The protein below binds the small molecule below.
Small molecule (SMILES): COc1cc(Nc2nccc(Nc3ccc4c(C)n[nH]c4c3)n2)cc(OC)c1OC

Sequence of chain 1.A:
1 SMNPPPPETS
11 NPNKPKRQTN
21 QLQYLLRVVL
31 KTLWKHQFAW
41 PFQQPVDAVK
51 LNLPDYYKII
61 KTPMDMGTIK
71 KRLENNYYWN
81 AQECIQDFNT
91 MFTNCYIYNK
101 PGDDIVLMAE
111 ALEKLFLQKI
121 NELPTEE

Binding-site contacts:
Ligand atom O1 contacts residue ILE105 of chain 1.A at 3.9 Å.
Ligand atom C17 contacts residue PRO41 of chain 1.A at 3.5 Å (hydrophobic).
Ligand atom O1 contacts residue LEU53 of chain 1.A at 3.9 Å.
Ligand atom C1 contacts residue LEU53 of chain 1.A at 4.0 Å (hydrophobic).
Ligand atom O2 contacts residue ILE105 of chain 1.A at 3.6 Å.
Ligand atom C8 contacts residue LEU51 of chain 1.A at 3.6 Å (hydrophobic).
Ligand atom C14 contacts residue ASP104 of chain 1.A at 3.8 Å.
Ligand atom C4 contacts residue PRO41 of chain 1.A at 3.8 Å (hydrophobic).
Ligand atom C6 contacts residue GLN44 of chain 1.A at 3.6 Å.
Ligand atom N6 contacts residue LEU51 of chain 1.A at 3.7 Å.
Ligand atom C5 contacts residue LEU51 of chain 1.A at 3.7 Å (hydrophobic).
Ligand atom C17 contacts residue VAL46 of chain 1.A at 3.7 Å (hydrophobic).
Ligand atom C5 contacts residue PRO41 of chain 1.A at 3.7 Å (hydrophobic).
Ligand atom C9 contacts residue LEU51 of chain 1.A at 3.9 Å (hydrophobic).
Ligand atom C3 contacts residue LEU51 of chain 1.A at 3.6 Å (hydrophobic).
Ligand atom C18 contacts residue VAL46 of chain 1.A at 3.8 Å (hydrophobic).
Ligand atom C7 contacts residue PGE1 of chain 1.H at 3.9 Å.
Ligand atom O3 contacts residue ILE105 of chain 1.A at 3.7 Å.
Ligand atom C2 contacts residue ILE105 of chain 1.A at 3.7 Å (hydrophobic).
Ligand atom N2 contacts residue GLN44 of chain 1.A at 3.2 Å (h-bond).
Ligand atom C19 contacts residue CYS95 of chain 1.A at 4.0 Å (hydrophobic).
Ligand atom C4 contacts residue LEU51 of chain 1.A at 4.0 Å (hydrophobic).
Ligand atom O2 contacts residue VAL46 of chain 1.A at 3.7 Å.
Ligand atom N2 contacts residue PRO41 of chain 1.A at 3.8 Å.
Ligand atom C19 contacts residue PHE42 of chain 1.A at 3.7 Å (hydrophobic).
Ligand atom C8 contacts residue TRP40 of chain 1.A at 3.6 Å (hydrophobic).
Ligand atom C10 contacts residue TRP40 of chain 1.A at 3.7 Å (hydrophobic).
Ligand atom C21 contacts residue TYR56 of chain 1.A at 3.9 Å (hydrophobic).
Ligand atom C21 contacts residue TYR98 of chain 1.A at 3.6 Å (hydrophobic).
Ligand atom C7 contacts residue TRP40 of chain 1.A at 3.9 Å (hydrophobic).
Ligand atom C16 contacts residue LEU51 of chain 1.A at 3.8 Å (hydrophobic).
Ligand atom N3 contacts residue LEU51 of chain 1.A at 3.6 Å.
Ligand atom C21 contacts residue LEU53 of chain 1.A at 3.8 Å (hydrophobic).
Ligand atom C19 contacts residue VAL46 of chain 1.A at 3.8 Å (hydrophobic).
Ligand atom O3 contacts residue ASN99 of chain 1.A at 3.9 Å.
Ligand atom N1 contacts residue LEU51 of chain 1.A at 3.9 Å.
Ligand atom N1 contacts residue PRO41 of chain 1.A at 3.0 Å (h-bond).
Ligand atom C20 contacts residue ILE105 of chain 1.A at 3.6 Å (hydrophobic).
Ligand atom C18 contacts residue ILE105 of chain 1.A at 3.9 Å (hydrophobic).
Ligand atom N3 contacts residue TRP40 of chain 1.A at 3.6 Å.